Binding-site contacts:
Ligand atom C3 contacts residue ASN13 of chain 1.B at 3.8 Å.
Ligand atom C8 contacts residue ASN13 of chain 1.B at 4.4 Å.
Ligand atom C1 contacts residue ASN13 of chain 1.B at 1.4 Å.
Ligand atom C4 contacts residue ASN13 of chain 1.B at 4.3 Å.
Ligand atom C5 contacts residue ASN13 of chain 1.B at 3.7 Å.
Ligand atom O5 contacts residue ASN13 of chain 1.B at 2.4 Å (h-bond).
Ligand atom C7 contacts residue ASN13 of chain 1.B at 4.1 Å.
Ligand atom C2 contacts residue ASN13 of chain 1.B at 2.5 Å.
Ligand atom N2 contacts residue ASN13 of chain 1.B at 2.9 Å (h-bond).
Ligand atom C8 contacts residue THR15 of chain 1.B at 4.3 Å.

Sequence of chain 1.B:
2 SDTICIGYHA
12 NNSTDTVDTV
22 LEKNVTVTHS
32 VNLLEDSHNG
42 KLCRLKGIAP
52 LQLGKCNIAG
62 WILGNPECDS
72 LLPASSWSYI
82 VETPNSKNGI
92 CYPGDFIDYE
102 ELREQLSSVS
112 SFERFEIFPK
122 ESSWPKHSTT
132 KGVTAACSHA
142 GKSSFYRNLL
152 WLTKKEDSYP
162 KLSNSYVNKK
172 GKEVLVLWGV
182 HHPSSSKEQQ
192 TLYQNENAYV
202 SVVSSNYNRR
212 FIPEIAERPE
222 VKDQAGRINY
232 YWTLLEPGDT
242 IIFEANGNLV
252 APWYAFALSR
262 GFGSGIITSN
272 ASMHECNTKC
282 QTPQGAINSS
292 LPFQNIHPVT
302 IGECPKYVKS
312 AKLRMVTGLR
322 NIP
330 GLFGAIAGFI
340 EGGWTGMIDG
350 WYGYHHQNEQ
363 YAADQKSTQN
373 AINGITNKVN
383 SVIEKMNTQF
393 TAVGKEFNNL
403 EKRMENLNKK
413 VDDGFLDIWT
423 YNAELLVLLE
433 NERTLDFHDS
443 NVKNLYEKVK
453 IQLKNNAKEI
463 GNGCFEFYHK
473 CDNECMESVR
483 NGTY

The protein below binds the small molecule below.
Small molecule (SMILES): CC(=O)N[C@@H]1[C@@H](O)[C@H](O)[C@@H](CO)O[C@H]1O